Binding-site contacts:
Ligand atom C19 contacts residue PRO303 of chain 1.B at 4.3 Å (hydrophobic).
Ligand atom C22 contacts residue SER254 of chain 1.B at 3.3 Å.
Ligand atom C22 contacts residue PRO301 of chain 1.B at 4.3 Å (hydrophobic).
Ligand atom C5 contacts residue PRO303 of chain 1.B at 3.8 Å (hydrophobic).
Ligand atom C7 contacts residue PRO303 of chain 1.B at 3.7 Å (hydrophobic).
Ligand atom S13 contacts residue GLN247 of chain 1.B at 4.1 Å.
Ligand atom C6 contacts residue GLN250 of chain 1.B at 3.4 Å.
Ligand atom S20 contacts residue PRO301 of chain 1.B at 4.4 Å.
Ligand atom C22 contacts residue LEU251 of chain 1.B at 4.2 Å (hydrophobic).
Ligand atom O17 contacts residue GLN247 of chain 1.B at 3.6 Å.
Ligand atom O16 contacts residue LEU251 of chain 1.B at 3.4 Å.
Ligand atom S20 contacts residue PRO303 of chain 1.B at 4.4 Å.
Ligand atom O16 contacts residue GLN247 of chain 1.B at 3.1 Å (h-bond).
Ligand atom S13 contacts residue LEU251 of chain 1.B at 3.6 Å.
Ligand atom C19 contacts residue SER254 of chain 1.B at 3.2 Å.
Ligand atom CL8 contacts residue PRO303 of chain 1.B at 3.7 Å.
Ligand atom C19 contacts residue LEU251 of chain 1.B at 3.5 Å (hydrophobic).
Ligand atom C15 contacts residue LEU251 of chain 1.B at 3.5 Å (hydrophobic).
Ligand atom C6 contacts residue PRO303 of chain 1.B at 4.4 Å (hydrophobic).
Ligand atom N1 contacts residue GLN247 of chain 1.B at 4.4 Å.
Ligand atom O17 contacts residue GLN250 of chain 1.B at 3.7 Å.
Ligand atom C18 contacts residue LEU251 of chain 1.B at 4.3 Å (hydrophobic).
Ligand atom C22 contacts residue PRO303 of chain 1.B at 4.0 Å (hydrophobic).
Ligand atom C4 contacts residue GLN250 of chain 1.B at 3.4 Å.
Ligand atom O17 contacts residue LEU251 of chain 1.B at 3.3 Å.

Sequence of chain 1.B:
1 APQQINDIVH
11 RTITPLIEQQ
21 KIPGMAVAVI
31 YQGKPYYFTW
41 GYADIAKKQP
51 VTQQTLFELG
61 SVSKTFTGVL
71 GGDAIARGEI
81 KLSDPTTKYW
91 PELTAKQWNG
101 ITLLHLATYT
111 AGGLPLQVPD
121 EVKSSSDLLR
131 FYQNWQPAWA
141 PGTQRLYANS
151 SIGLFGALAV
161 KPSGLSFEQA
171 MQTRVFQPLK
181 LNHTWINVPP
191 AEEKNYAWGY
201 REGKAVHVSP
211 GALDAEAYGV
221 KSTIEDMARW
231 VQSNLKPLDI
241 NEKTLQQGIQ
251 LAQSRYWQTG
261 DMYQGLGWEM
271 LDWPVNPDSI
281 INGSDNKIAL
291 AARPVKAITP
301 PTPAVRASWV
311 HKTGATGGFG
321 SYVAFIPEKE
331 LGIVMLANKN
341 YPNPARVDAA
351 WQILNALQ

A protein and the small-molecule ligand that binds it are described below.
Small molecule (SMILES): O=C(O)c1sccc1S(=O)(=O)Nc1ccc(Cl)cc1